Binding-site contacts:
Ligand atom N5 contacts residue TYR8 of chain 1.C at 3.4 Å.
Ligand atom C2 contacts residue TYR8 of chain 1.C at 3.5 Å (hydrophobic).
Ligand atom C7 contacts residue TYR8 of chain 1.C at 3.9 Å (hydrophobic).
Ligand atom N3 contacts residue TYR8 of chain 1.C at 3.8 Å.
Ligand atom C8 contacts residue TYR63 of chain 1.C at 3.4 Å (hydrophobic).
Ligand atom N8 contacts residue TYR8 of chain 1.C at 3.6 Å.
Ligand atom O4' contacts residue ILE97 of chain 1.C at 3.5 Å.
Ligand atom O5' contacts residue TYR153 of chain 1.C at 3.5 Å (h-bond).
Ligand atom C1' contacts residue TRP157 of chain 1.C at 3.5 Å (hydrophobic).
Ligand atom O2 contacts residue ARG10 of chain 1.C at 2.9 Å (salt-bridge).
Ligand atom N5 contacts residue LYS44 of chain 1.C at 3.2 Å (salt-bridge).
Ligand atom C8A contacts residue TYR8 of chain 1.C at 3.5 Å (hydrophobic).
Ligand atom O5' contacts residue TRP70 of chain 1.C at 3.4 Å (h-bond).
Ligand atom O3' contacts residue ARG95 of chain 1.C at 2.8 Å (salt-bridge).
Ligand atom O2' contacts residue TRP157 of chain 1.C at 3.6 Å.
Ligand atom O2 contacts residue SER25 of chain 1.C at 3.5 Å (h-bond).
Ligand atom C4' contacts residue TYR153 of chain 1.C at 3.6 Å (hydrophobic).
Ligand atom C2 contacts residue ARG10 of chain 1.C at 3.8 Å.
Ligand atom C2 contacts residue SER25 of chain 1.C at 3.8 Å.
Ligand atom C6 contacts residue LYS44 of chain 1.C at 2.0 Å.
Ligand atom O4 contacts residue LEU67 of chain 1.C at 3.3 Å.
Ligand atom C8 contacts residue TYR8 of chain 1.C at 3.7 Å (hydrophobic).
Ligand atom N3 contacts residue LEU67 of chain 1.C at 3.8 Å.
Ligand atom C7 contacts residue TYR63 of chain 1.C at 3.8 Å (hydrophobic).
Ligand atom C8 contacts residue LYS44 of chain 1.C at 2.8 Å.
Ligand atom N3 contacts residue SER25 of chain 1.C at 3.2 Å (h-bond).
Ligand atom C3' contacts residue TRP70 of chain 1.C at 3.9 Å (hydrophobic).
Ligand atom N1 contacts residue TYR8 of chain 1.C at 3.5 Å.
Ligand atom C5' contacts residue ARG95 of chain 1.C at 3.5 Å.
Ligand atom O5' contacts residue ASP99 of chain 1.H at 3.2 Å (salt-bridge).
Ligand atom O4' contacts residue GLN154 of chain 1.C at 3.1 Å (h-bond).
Ligand atom O2' contacts residue TRP70 of chain 1.C at 3.8 Å.
Ligand atom O3' contacts residue ARG10 of chain 1.C at 3.4 Å (salt-bridge).
Ligand atom C6 contacts residue TYR8 of chain 1.C at 3.6 Å (hydrophobic).
Ligand atom C4 contacts residue TYR8 of chain 1.C at 3.5 Å (hydrophobic).
Ligand atom C1' contacts residue TYR8 of chain 1.C at 3.8 Å (hydrophobic).
Ligand atom C7 contacts residue LYS44 of chain 1.C at 1.4 Å.
Ligand atom C4A contacts residue TYR8 of chain 1.C at 3.5 Å (hydrophobic).
Ligand atom C2' contacts residue TRP157 of chain 1.C at 3.7 Å (hydrophobic).
Ligand atom O2 contacts residue TYR8 of chain 1.C at 3.6 Å.

Sequence of chain 1.H:
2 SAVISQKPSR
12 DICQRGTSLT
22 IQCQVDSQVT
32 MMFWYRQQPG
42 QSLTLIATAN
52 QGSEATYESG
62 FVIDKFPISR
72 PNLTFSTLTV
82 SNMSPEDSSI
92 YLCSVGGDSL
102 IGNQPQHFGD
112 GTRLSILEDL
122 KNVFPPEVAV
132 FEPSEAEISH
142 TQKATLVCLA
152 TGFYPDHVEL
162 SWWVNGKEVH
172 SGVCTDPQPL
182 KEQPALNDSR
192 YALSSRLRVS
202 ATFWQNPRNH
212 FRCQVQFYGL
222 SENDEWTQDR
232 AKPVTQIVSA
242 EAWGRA

Sequence of chain 1.C:
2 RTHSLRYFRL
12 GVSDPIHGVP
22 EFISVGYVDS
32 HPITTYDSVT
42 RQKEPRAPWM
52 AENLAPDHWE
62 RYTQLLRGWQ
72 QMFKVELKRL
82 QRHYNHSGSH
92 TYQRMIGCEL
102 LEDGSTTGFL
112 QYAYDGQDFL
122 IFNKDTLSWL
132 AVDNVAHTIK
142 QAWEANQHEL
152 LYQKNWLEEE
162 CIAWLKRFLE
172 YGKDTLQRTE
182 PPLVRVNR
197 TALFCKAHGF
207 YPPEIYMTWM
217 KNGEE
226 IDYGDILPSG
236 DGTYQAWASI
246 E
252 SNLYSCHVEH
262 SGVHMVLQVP

The protein below binds the small molecule below.
Small molecule (SMILES): CC/C=N/c1c(NC[C@H](O)[C@H](O)[C@H](O)CO)[nH]c(=O)[nH]c1=O